Sequence of chain 3.A:
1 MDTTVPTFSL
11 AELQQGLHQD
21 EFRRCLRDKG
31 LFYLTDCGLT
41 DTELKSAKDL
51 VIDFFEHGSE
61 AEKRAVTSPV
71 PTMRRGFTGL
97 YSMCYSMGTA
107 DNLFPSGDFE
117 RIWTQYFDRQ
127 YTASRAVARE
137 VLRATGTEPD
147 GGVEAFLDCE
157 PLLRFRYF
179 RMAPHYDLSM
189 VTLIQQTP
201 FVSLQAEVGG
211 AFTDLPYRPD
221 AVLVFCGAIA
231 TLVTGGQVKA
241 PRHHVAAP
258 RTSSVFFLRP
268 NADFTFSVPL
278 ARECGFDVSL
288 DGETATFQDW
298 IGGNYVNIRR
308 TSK

Binding-site contacts:
Ligand atom C22 contacts residue MET180 of chain 3.A at 4.1 Å (hydrophobic).
Ligand atom C15 contacts residue SER260 of chain 3.A at 4.1 Å.
Ligand atom C21 contacts residue VAL245 of chain 3.A at 3.9 Å (hydrophobic).
Ligand atom C22 contacts residue ARG179 of chain 3.A at 3.2 Å.
Ligand atom C15 contacts residue ARG258 of chain 3.A at 3.3 Å.
Ligand atom C17 contacts residue ARG258 of chain 3.A at 3.5 Å.
Ligand atom C11 contacts residue FE21 of chain 3.B at 2.2 Å.
Ligand atom O12 contacts residue THR190 of chain 3.A at 4.0 Å.
Ligand atom C17 contacts residue SER260 of chain 3.A at 3.8 Å.
Ligand atom C22 contacts residue VAL245 of chain 3.A at 3.9 Å (hydrophobic).
Ligand atom C17 contacts residue PHE164 of chain 3.A at 4.0 Å (hydrophobic).
Ligand atom O16 contacts residue ARG258 of chain 3.A at 2.5 Å (salt-bridge).
Ligand atom O16 contacts residue VAL245 of chain 3.A at 3.2 Å.
Ligand atom O12 contacts residue FE21 of chain 3.B at 1.9 Å.
Ligand atom C19 contacts residue PHE164 of chain 3.A at 3.4 Å (hydrophobic).
Ligand atom C10 contacts residue HIS183 of chain 3.A at 3.6 Å.
Ligand atom S1 contacts residue VAL245 of chain 3.A at 4.0 Å.
Ligand atom C6 contacts residue VAL245 of chain 3.A at 3.8 Å (hydrophobic).
Ligand atom C3 contacts residue FE21 of chain 3.B at 3.7 Å.
Ligand atom C21 contacts residue ARG179 of chain 3.A at 3.0 Å.
Ligand atom O13 contacts residue FE21 of chain 3.B at 2.2 Å.
Ligand atom C7 contacts residue VAL262 of chain 3.A at 3.6 Å (hydrophobic).
Ligand atom C11 contacts residue ASP185 of chain 3.A at 4.1 Å.
Ligand atom C10 contacts residue FE21 of chain 3.B at 3.4 Å.
Ligand atom O12 contacts residue HIS183 of chain 3.A at 4.0 Å.
Ligand atom S1 contacts residue MET180 of chain 3.A at 3.4 Å.
Ligand atom N14 contacts residue VAL245 of chain 3.A at 3.9 Å.
Ligand atom C11 contacts residue HIS243 of chain 3.A at 3.5 Å.
Ligand atom O13 contacts residue HIS183 of chain 3.A at 3.1 Å (h-bond).
Ligand atom C20 contacts residue ARG179 of chain 3.A at 3.5 Å.
Ligand atom O13 contacts residue HIS243 of chain 3.A at 2.9 Å (h-bond).
Ligand atom C11 contacts residue HIS183 of chain 3.A at 3.8 Å.
Ligand atom C18 contacts residue PHE164 of chain 3.A at 4.0 Å (hydrophobic).
Ligand atom C5 contacts residue VAL245 of chain 3.A at 3.5 Å (hydrophobic).
Ligand atom O12 contacts residue HIS243 of chain 3.A at 3.3 Å (h-bond).
Ligand atom C20 contacts residue PHE164 of chain 3.A at 3.8 Å (hydrophobic).
Ligand atom O8 contacts residue SER260 of chain 3.A at 3.7 Å.
Ligand atom O8 contacts residue VAL262 of chain 3.A at 2.5 Å.
Ligand atom O12 contacts residue ASP185 of chain 3.A at 3.0 Å (salt-bridge).
Ligand atom C15 contacts residue VAL245 of chain 3.A at 3.7 Å (hydrophobic).

This small molecule binds to this protein.
Small molecule (SMILES): CC1(C)S[C@@H]2[C@H](NC(=O)Cc3ccccc3)C(=O)N2[C@H]1C(=O)O